Sequence of chain 1.A:
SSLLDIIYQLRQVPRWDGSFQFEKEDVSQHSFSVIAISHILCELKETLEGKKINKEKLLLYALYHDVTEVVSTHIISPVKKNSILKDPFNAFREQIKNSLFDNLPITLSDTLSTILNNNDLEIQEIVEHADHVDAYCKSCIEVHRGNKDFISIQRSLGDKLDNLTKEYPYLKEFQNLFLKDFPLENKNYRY

Binding-site contacts:
Ligand atom C09 contacts residue TRP17 of chain 1.A at 3.9 Å (hydrophobic).
Ligand atom C04 contacts residue TRP17 of chain 1.A at 3.9 Å (hydrophobic).
Ligand atom C11 contacts residue ILE77 of chain 1.A at 3.9 Å (hydrophobic).
Ligand atom N06 contacts residue PRO79 of chain 1.A at 4.0 Å.
Ligand atom C13 contacts residue HIS75 of chain 1.A at 3.4 Å.
Ligand atom C11 contacts residue SER78 of chain 1.A at 3.9 Å.
Ligand atom C03 contacts residue PRO79 of chain 1.A at 3.8 Å (hydrophobic).
Ligand atom O20 contacts residue ASP132 of chain 1.A at 4.0 Å.
Ligand atom C05 contacts residue ILE154 of chain 1.A at 3.9 Å (hydrophobic).
Ligand atom C12 contacts residue HIS75 of chain 1.A at 4.0 Å.
Ligand atom N02 contacts residue TRP17 of chain 1.A at 3.9 Å.
Ligand atom C13 contacts residue SER78 of chain 1.A at 3.9 Å.
Ligand atom C05 contacts residue PRO79 of chain 1.A at 4.0 Å (hydrophobic).
Ligand atom O16 contacts residue SER78 of chain 1.A at 3.8 Å.
Ligand atom N07 contacts residue ILE154 of chain 1.A at 3.8 Å.
Ligand atom C29 contacts residue ARG16 of chain 1.A at 3.5 Å.
Ligand atom O30 contacts residue TRP17 of chain 1.A at 2.9 Å (h-bond).
Ligand atom N10 contacts residue SER78 of chain 1.A at 4.0 Å.
Ligand atom C09 contacts residue SER78 of chain 1.A at 3.5 Å.
Ligand atom O19 contacts residue LYS81 of chain 1.A at 3.0 Å (salt-bridge).
Ligand atom O14 contacts residue ILE77 of chain 1.A at 3.6 Å.
Ligand atom O16 contacts residue LYS81 of chain 1.A at 3.9 Å.
Ligand atom C12 contacts residue TRP17 of chain 1.A at 3.9 Å (hydrophobic).
Ligand atom C03 contacts residue TRP17 of chain 1.A at 3.5 Å (hydrophobic).
Ligand atom O14 contacts residue SER78 of chain 1.A at 2.8 Å (h-bond).
Ligand atom O30 contacts residue HIS75 of chain 1.A at 2.7 Å (h-bond).
Ligand atom C29 contacts residue HIS75 of chain 1.A at 3.5 Å.
Ligand atom O18 contacts residue ARG16 of chain 1.A at 2.9 Å (salt-bridge).
Ligand atom C11 contacts residue TRP17 of chain 1.A at 3.9 Å (hydrophobic).
Ligand atom O30 contacts residue ARG16 of chain 1.A at 3.8 Å.
Ligand atom C01 contacts residue ILE154 of chain 1.A at 4.0 Å (hydrophobic).
Ligand atom O18 contacts residue HIS75 of chain 1.A at 3.6 Å.
Ligand atom O18 contacts residue MG1 of chain 1.C at 3.9 Å.
Ligand atom N02 contacts residue PRO79 of chain 1.A at 4.0 Å.
Ligand atom O16 contacts residue HIS75 of chain 1.A at 3.8 Å.
Ligand atom N10 contacts residue TRP17 of chain 1.A at 3.5 Å.
Ligand atom N06 contacts residue ILE154 of chain 1.A at 3.7 Å.
Ligand atom O30 contacts residue ILE77 of chain 1.A at 3.7 Å.
Ligand atom C29 contacts residue TRP17 of chain 1.A at 3.3 Å (hydrophobic).
Ligand atom N08 contacts residue SER78 of chain 1.A at 3.9 Å.

The small molecule below binds the protein below.
Small molecule (SMILES): Nc1ncnc2c1ncn2[C@@H]1O[C@H](COP(=O)(O)O)[C@H]1CO